The small molecule below binds the protein below.
Small molecule (SMILES): N[C@@H](Cn1cc(I)c(=O)[nH]c1=O)C(=O)O

Binding-site contacts:
Ligand atom C2 contacts residue LEU138 of chain 1.B at 3.6 Å (hydrophobic).
Ligand atom C7 contacts residue TYR61 of chain 1.B at 3.4 Å (hydrophobic).
Ligand atom C8 contacts residue SER142 of chain 1.B at 3.5 Å.
Ligand atom I5 contacts residue MET196 of chain 1.B at 3.8 Å.
Ligand atom O91 contacts residue THR91 of chain 1.B at 2.9 Å (h-bond).
Ligand atom O2 contacts residue GLY141 of chain 1.B at 3.6 Å.
Ligand atom N8 contacts residue TYR220 of chain 1.B at 3.7 Å.
Ligand atom C9 contacts residue THR91 of chain 1.B at 3.6 Å.
Ligand atom I5 contacts residue THR174 of chain 1.B at 3.6 Å.
Ligand atom C6 contacts residue TYR61 of chain 1.B at 3.8 Å (hydrophobic).
Ligand atom O91 contacts residue LEU90 of chain 1.B at 3.7 Å.
Ligand atom O91 contacts residue TYR61 of chain 1.B at 3.7 Å.
Ligand atom C4 contacts residue THR143 of chain 1.B at 3.7 Å.
Ligand atom O91 contacts residue ARG96 of chain 1.B at 2.7 Å (salt-bridge).
Ligand atom O2 contacts residue SER142 of chain 1.B at 3.2 Å (h-bond).
Ligand atom C8 contacts residue GLU193 of chain 1.B at 3.5 Å.
Ligand atom N8 contacts residue PRO89 of chain 1.B at 2.9 Å (h-bond).
Ligand atom O92 contacts residue ARG96 of chain 1.B at 2.9 Å (salt-bridge).
Ligand atom N3 contacts residue GLU193 of chain 1.B at 3.9 Å.
Ligand atom C5 contacts residue GLU193 of chain 1.B at 3.4 Å.
Ligand atom N8 contacts residue THR91 of chain 1.B at 2.9 Å (h-bond).
Ligand atom O2 contacts residue THR143 of chain 1.B at 3.0 Å (h-bond).
Ligand atom C2 contacts residue THR143 of chain 1.B at 3.3 Å.
Ligand atom C6 contacts residue LEU138 of chain 1.B at 3.8 Å (hydrophobic).
Ligand atom C4 contacts residue GLU193 of chain 1.B at 3.7 Å.
Ligand atom C9 contacts residue ARG96 of chain 1.B at 3.4 Å.
Ligand atom N8 contacts residue GLU193 of chain 1.B at 2.9 Å (salt-bridge).
Ligand atom O92 contacts residue GLY141 of chain 1.B at 3.2 Å.
Ligand atom O4 contacts residue GLU193 of chain 1.B at 3.0 Å (salt-bridge).
Ligand atom N3 contacts residue THR143 of chain 1.B at 2.7 Å (h-bond).
Ligand atom N1 contacts residue LEU138 of chain 1.B at 3.5 Å.
Ligand atom O92 contacts residue TYR61 of chain 1.B at 3.5 Å.
Ligand atom C8 contacts residue THR91 of chain 1.B at 3.5 Å.
Ligand atom O92 contacts residue SER142 of chain 1.B at 2.9 Å (h-bond).
Ligand atom C6 contacts residue GLU193 of chain 1.B at 3.2 Å.
Ligand atom C2 contacts residue GLU193 of chain 1.B at 3.9 Å.
Ligand atom O4 contacts residue LEU192 of chain 1.B at 3.1 Å.
Ligand atom C9 contacts residue TYR61 of chain 1.B at 3.7 Å (hydrophobic).
Ligand atom C9 contacts residue SER142 of chain 1.B at 3.6 Å.
Ligand atom N1 contacts residue GLU193 of chain 1.B at 3.5 Å (salt-bridge).

Sequence of chain 1.B:
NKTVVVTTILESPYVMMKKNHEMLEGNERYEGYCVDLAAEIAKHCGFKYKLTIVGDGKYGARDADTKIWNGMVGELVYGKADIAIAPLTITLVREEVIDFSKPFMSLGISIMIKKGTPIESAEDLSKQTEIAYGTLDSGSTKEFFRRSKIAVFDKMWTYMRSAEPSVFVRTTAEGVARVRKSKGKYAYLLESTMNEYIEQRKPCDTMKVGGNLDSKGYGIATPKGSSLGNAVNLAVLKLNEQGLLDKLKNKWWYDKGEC